The small molecule below binds the protein below.
Small molecule (SMILES): CC(=O)N[C@@H]1[C@@H](O)[C@H](O)[C@@H](CO)O[C@H]1O

Sequence of chain 7.D:
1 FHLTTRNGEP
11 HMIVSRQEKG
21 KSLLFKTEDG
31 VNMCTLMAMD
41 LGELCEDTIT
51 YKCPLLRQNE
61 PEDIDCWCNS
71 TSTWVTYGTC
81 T

Sequence of chain 7.C:
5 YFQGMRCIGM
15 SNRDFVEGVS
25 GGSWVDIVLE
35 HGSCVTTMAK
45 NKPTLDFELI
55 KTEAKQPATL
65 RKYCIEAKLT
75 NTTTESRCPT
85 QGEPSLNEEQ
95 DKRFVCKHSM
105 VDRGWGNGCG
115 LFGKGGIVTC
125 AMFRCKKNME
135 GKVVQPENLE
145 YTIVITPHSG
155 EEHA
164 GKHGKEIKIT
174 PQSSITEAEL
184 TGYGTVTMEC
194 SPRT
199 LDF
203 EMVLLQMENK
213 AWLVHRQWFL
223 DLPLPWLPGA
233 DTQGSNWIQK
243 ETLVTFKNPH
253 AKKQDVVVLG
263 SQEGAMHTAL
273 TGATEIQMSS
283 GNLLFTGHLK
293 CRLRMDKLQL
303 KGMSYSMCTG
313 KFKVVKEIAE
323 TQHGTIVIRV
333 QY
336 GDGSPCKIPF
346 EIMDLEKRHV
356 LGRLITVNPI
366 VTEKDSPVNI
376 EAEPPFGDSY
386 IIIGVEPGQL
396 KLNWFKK

Binding-site contacts:
Ligand atom C6 contacts residue NAG1 of chain 7.T at 3.4 Å.
Ligand atom O6 contacts residue GLU46 of chain 7.D at 3.8 Å.
Ligand atom C3 contacts residue NAG1 of chain 7.T at 3.3 Å.
Ligand atom C2 contacts residue NAG1 of chain 7.T at 4.1 Å.
Ligand atom O6 contacts residue NAG1 of chain 7.T at 4.1 Å.
Ligand atom C6 contacts residue CYS45 of chain 7.D at 4.4 Å (hydrophobic).
Ligand atom C6 contacts residue THR48 of chain 7.D at 4.4 Å.
Ligand atom C3 contacts residue ASN75 of chain 7.C at 3.5 Å.
Ligand atom O6 contacts residue ASN75 of chain 7.C at 3.8 Å.
Ligand atom C4 contacts residue ASN75 of chain 7.C at 4.0 Å.
Ligand atom C4 contacts residue NAG1 of chain 7.T at 2.9 Å.
Ligand atom N2 contacts residue ASN75 of chain 7.C at 3.0 Å (h-bond).
Ligand atom O7 contacts residue ASN75 of chain 7.C at 3.2 Å (h-bond).
Ligand atom C6 contacts residue ASN75 of chain 7.C at 3.8 Å.
Ligand atom C7 contacts residue ASN75 of chain 7.C at 2.8 Å.
Ligand atom O5 contacts residue ASN75 of chain 7.C at 2.1 Å (h-bond).
Ligand atom C7 contacts residue MET126 of chain 7.C at 3.8 Å (hydrophobic).
Ligand atom O3 contacts residue NAG1 of chain 7.T at 2.4 Å (h-bond).
Ligand atom C5 contacts residue ASN75 of chain 7.C at 3.2 Å.
Ligand atom C8 contacts residue ASN75 of chain 7.C at 3.0 Å.
Ligand atom O6 contacts residue CYS45 of chain 7.D at 3.4 Å (h-bond).
Ligand atom O5 contacts residue THR48 of chain 7.D at 4.0 Å.
Ligand atom O7 contacts residue MET126 of chain 7.C at 3.1 Å.
Ligand atom C8 contacts residue PHE98 of chain 7.C at 3.6 Å (hydrophobic).
Ligand atom C1 contacts residue ASN75 of chain 7.C at 1.3 Å.
Ligand atom C2 contacts residue ASN75 of chain 7.C at 2.6 Å.
Ligand atom O6 contacts residue THR48 of chain 7.D at 4.0 Å.
Ligand atom O4 contacts residue NAG1 of chain 7.T at 1.6 Å.
Ligand atom C8 contacts residue MET126 of chain 7.C at 3.7 Å (hydrophobic).
Ligand atom C5 contacts residue NAG1 of chain 7.T at 3.7 Å.